This protein binds this small molecule.
Small molecule (SMILES): CC(=O)N[C@@H]1[C@@H](O)[C@H](O)[C@@H](CO)O[C@H]1O

Binding-site contacts:
Ligand atom C7 contacts residue ASN148 of chain 1.B at 4.2 Å.
Ligand atom O7 contacts residue CYS143 of chain 1.B at 3.6 Å.
Ligand atom C7 contacts residue ASP144 of chain 1.B at 3.2 Å.
Ligand atom C8 contacts residue ASN148 of chain 1.B at 3.7 Å.
Ligand atom O5 contacts residue ASN108 of chain 1.B at 2.4 Å (h-bond).
Ligand atom C4 contacts residue ASP144 of chain 1.B at 4.3 Å.
Ligand atom N2 contacts residue PHE118 of chain 1.B at 3.5 Å.
Ligand atom C7 contacts residue PHE118 of chain 1.B at 4.2 Å (hydrophobic).
Ligand atom C2 contacts residue ASP144 of chain 1.B at 3.8 Å.
Ligand atom C3 contacts residue ASN108 of chain 1.B at 3.8 Å.
Ligand atom C1 contacts residue ASN108 of chain 1.B at 1.4 Å.
Ligand atom C8 contacts residue GLY107 of chain 1.B at 4.4 Å.
Ligand atom C7 contacts residue TYR142 of chain 1.B at 4.0 Å (hydrophobic).
Ligand atom C3 contacts residue PHE118 of chain 1.B at 3.7 Å (hydrophobic).
Ligand atom O3 contacts residue ASN148 of chain 1.B at 3.9 Å.
Ligand atom C4 contacts residue ASN108 of chain 1.B at 4.2 Å.
Ligand atom C8 contacts residue TYR142 of chain 1.B at 4.4 Å (hydrophobic).
Ligand atom O7 contacts residue ASP144 of chain 1.B at 2.9 Å (salt-bridge).
Ligand atom C8 contacts residue CYS143 of chain 1.B at 3.8 Å (hydrophobic).
Ligand atom C8 contacts residue PHE118 of chain 1.B at 3.6 Å (hydrophobic).
Ligand atom C5 contacts residue ASN108 of chain 1.B at 3.7 Å.
Ligand atom N2 contacts residue ASP144 of chain 1.B at 3.9 Å.
Ligand atom O3 contacts residue PHE118 of chain 1.B at 4.3 Å.
Ligand atom C3 contacts residue ASP144 of chain 1.B at 3.7 Å.
Ligand atom N2 contacts residue ASN108 of chain 1.B at 2.9 Å (h-bond).
Ligand atom O7 contacts residue ASN108 of chain 1.B at 3.3 Å (h-bond).
Ligand atom C7 contacts residue CYS143 of chain 1.B at 4.2 Å (hydrophobic).
Ligand atom O3 contacts residue ASP144 of chain 1.B at 2.7 Å (salt-bridge).
Ligand atom O7 contacts residue TYR142 of chain 1.B at 3.3 Å (h-bond).
Ligand atom N2 contacts residue ASN148 of chain 1.B at 4.4 Å.
Ligand atom C1 contacts residue PHE118 of chain 1.B at 4.1 Å (hydrophobic).
Ligand atom C8 contacts residue ASP144 of chain 1.B at 3.5 Å.
Ligand atom C7 contacts residue ASN108 of chain 1.B at 3.4 Å.
Ligand atom C2 contacts residue ASN108 of chain 1.B at 2.4 Å.
Ligand atom C2 contacts residue PHE118 of chain 1.B at 4.0 Å (hydrophobic).

Sequence of chain 1.B:
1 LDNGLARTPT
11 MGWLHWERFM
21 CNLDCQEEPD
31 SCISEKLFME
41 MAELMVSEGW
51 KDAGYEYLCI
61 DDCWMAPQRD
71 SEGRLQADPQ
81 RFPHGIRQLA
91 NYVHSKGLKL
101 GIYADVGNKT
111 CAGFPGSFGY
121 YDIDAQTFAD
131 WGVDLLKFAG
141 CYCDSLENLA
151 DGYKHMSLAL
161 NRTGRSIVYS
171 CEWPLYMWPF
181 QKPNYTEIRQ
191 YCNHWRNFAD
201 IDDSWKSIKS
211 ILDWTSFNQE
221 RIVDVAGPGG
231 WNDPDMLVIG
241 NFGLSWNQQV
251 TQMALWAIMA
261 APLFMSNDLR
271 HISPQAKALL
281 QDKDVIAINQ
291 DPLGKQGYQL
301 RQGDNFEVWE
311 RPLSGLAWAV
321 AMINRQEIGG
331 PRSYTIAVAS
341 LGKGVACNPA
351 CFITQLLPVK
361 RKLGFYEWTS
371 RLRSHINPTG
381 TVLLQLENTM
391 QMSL